This protein binds this small molecule.
Small molecule (SMILES): CC(=O)N[C@@H]1[C@@H](O)[C@H](O)[C@@H](CO)O[C@H]1O

Sequence of chain 7.A:
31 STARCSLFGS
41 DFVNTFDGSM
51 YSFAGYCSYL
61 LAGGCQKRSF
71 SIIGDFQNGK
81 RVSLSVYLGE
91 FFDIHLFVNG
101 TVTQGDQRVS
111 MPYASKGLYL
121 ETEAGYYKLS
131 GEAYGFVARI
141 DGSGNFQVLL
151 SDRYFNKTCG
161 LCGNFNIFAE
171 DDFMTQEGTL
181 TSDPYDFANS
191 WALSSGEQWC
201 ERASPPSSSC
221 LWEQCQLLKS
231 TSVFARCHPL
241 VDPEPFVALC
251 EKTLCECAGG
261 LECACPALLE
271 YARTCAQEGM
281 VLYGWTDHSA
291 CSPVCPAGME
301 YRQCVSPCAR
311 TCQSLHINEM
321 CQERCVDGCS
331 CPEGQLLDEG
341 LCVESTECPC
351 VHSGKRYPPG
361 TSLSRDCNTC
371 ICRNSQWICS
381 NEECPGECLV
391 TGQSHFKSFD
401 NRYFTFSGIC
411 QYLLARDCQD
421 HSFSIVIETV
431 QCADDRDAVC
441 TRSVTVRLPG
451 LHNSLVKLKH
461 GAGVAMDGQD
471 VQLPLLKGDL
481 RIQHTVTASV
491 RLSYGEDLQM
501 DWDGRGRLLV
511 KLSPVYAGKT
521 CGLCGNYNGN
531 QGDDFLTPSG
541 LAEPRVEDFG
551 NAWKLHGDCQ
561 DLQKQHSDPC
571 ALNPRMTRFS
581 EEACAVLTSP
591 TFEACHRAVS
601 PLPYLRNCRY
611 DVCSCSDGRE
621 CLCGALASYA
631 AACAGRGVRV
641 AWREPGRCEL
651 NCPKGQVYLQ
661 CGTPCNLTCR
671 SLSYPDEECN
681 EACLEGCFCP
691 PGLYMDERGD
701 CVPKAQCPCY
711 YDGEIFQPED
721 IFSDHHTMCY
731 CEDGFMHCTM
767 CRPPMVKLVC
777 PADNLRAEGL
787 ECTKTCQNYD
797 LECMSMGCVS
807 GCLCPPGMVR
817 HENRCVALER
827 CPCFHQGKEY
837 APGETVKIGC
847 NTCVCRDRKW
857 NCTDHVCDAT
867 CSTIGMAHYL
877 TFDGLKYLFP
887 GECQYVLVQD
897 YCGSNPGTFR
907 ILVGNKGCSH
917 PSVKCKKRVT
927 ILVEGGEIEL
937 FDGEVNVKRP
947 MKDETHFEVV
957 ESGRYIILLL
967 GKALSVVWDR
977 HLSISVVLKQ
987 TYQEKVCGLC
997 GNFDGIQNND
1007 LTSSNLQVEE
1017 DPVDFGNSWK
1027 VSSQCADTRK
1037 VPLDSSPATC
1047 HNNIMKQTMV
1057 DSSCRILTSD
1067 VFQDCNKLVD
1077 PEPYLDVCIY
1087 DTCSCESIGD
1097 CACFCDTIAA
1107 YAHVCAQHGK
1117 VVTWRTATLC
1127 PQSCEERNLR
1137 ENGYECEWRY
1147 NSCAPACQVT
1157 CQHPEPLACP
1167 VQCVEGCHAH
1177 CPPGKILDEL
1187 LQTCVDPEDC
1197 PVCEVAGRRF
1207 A

Binding-site contacts:
Ligand atom C8 contacts residue TYR694 of chain 7.A at 3.4 Å (hydrophobic).
Ligand atom C5 contacts residue THR663 of chain 7.A at 4.3 Å.
Ligand atom O7 contacts residue ASN666 of chain 7.A at 4.0 Å.
Ligand atom C7 contacts residue TYR694 of chain 7.A at 4.5 Å (hydrophobic).
Ligand atom C2 contacts residue ASN666 of chain 7.A at 2.5 Å.
Ligand atom C1 contacts residue ASN666 of chain 7.A at 1.4 Å.
Ligand atom C6 contacts residue THR663 of chain 7.A at 3.7 Å.
Ligand atom C4 contacts residue ASN666 of chain 7.A at 4.2 Å.
Ligand atom C5 contacts residue ASN666 of chain 7.A at 3.6 Å.
Ligand atom O5 contacts residue ASN666 of chain 7.A at 2.3 Å (h-bond).
Ligand atom C7 contacts residue ASN666 of chain 7.A at 3.7 Å.
Ligand atom N2 contacts residue ASN666 of chain 7.A at 3.0 Å (h-bond).
Ligand atom C8 contacts residue LEU693 of chain 7.A at 4.2 Å (hydrophobic).
Ligand atom N2 contacts residue TYR694 of chain 7.A at 4.5 Å.
Ligand atom C3 contacts residue ASN666 of chain 7.A at 3.8 Å.